A protein and the small-molecule ligand that binds it are described below.
Small molecule (SMILES): CC(=O)N[C@@H]1[C@@H](O)[C@H](O)[C@@H](CO)O[C@H]1O

Sequence of chain 8.A:
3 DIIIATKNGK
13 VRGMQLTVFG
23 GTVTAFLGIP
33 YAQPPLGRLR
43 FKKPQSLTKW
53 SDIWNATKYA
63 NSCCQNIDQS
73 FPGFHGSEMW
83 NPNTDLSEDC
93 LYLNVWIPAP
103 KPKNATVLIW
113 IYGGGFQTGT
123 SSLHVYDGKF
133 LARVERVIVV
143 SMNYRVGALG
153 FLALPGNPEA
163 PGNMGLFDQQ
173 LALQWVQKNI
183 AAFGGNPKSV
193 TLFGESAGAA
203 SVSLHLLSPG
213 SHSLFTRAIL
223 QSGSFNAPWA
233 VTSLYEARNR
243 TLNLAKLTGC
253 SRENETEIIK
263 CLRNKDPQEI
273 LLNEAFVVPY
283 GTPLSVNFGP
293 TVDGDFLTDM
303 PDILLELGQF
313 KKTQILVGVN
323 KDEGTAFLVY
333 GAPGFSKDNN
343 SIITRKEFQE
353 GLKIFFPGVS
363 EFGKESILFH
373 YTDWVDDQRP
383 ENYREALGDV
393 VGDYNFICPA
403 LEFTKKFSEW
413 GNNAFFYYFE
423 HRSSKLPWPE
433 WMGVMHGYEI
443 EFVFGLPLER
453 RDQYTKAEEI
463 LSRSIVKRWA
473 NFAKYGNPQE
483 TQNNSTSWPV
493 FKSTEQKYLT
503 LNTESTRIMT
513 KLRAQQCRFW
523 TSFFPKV

Binding-site contacts:
Ligand atom O3 contacts residue ILE462 of chain 8.A at 4.2 Å.
Ligand atom C3 contacts residue ARG465 of chain 8.A at 4.5 Å.
Ligand atom N2 contacts residue ARG465 of chain 8.A at 4.1 Å.
Ligand atom C3 contacts residue ASN485 of chain 8.A at 3.6 Å.
Ligand atom C5 contacts residue ASN485 of chain 8.A at 3.6 Å.
Ligand atom C8 contacts residue ARG465 of chain 8.A at 4.1 Å.
Ligand atom C7 contacts residue ARG465 of chain 8.A at 3.8 Å.
Ligand atom O3 contacts residue ARG465 of chain 8.A at 3.5 Å.
Ligand atom O7 contacts residue ASN485 of chain 8.A at 3.4 Å (h-bond).
Ligand atom C2 contacts residue ASN485 of chain 8.A at 2.2 Å.
Ligand atom N2 contacts residue ASN485 of chain 8.A at 2.9 Å (h-bond).
Ligand atom C4 contacts residue ASN485 of chain 8.A at 4.0 Å.
Ligand atom C8 contacts residue GLU482 of chain 8.A at 3.5 Å.
Ligand atom C7 contacts residue ASN485 of chain 8.A at 3.3 Å.
Ligand atom O7 contacts residue SER466 of chain 8.A at 4.2 Å.
Ligand atom C8 contacts residue LYS469 of chain 8.A at 3.7 Å.
Ligand atom O5 contacts residue ASN485 of chain 8.A at 2.3 Å (h-bond).
Ligand atom C7 contacts residue GLU482 of chain 8.A at 3.9 Å.
Ligand atom C8 contacts residue ASN485 of chain 8.A at 4.4 Å.
Ligand atom O7 contacts residue GLU482 of chain 8.A at 4.2 Å.
Ligand atom O7 contacts residue ARG465 of chain 8.A at 3.7 Å.
Ligand atom O3 contacts residue ASN485 of chain 8.A at 4.4 Å.
Ligand atom C1 contacts residue ASN485 of chain 8.A at 1.4 Å.